Binding-site contacts:
Ligand atom C1 contacts residue LEU118 of chain 1.C at 4.0 Å (hydrophobic).
Ligand atom C14 contacts residue MET70 of chain 1.C at 4.1 Å (hydrophobic).
Ligand atom O12 contacts residue LEU114 of chain 1.C at 3.6 Å.
Ligand atom C17 contacts residue TRP110 of chain 1.C at 4.0 Å (hydrophobic).
Ligand atom C23 contacts residue GLY248 of chain 1.C at 3.7 Å.
Ligand atom C16 contacts residue LEU252 of chain 1.C at 4.1 Å (hydrophobic).
Ligand atom C9 contacts residue GLU80 of chain 1.C at 3.3 Å.
Ligand atom O12 contacts residue GLU80 of chain 1.C at 2.5 Å (salt-bridge).
Ligand atom C23 contacts residue HIS251 of chain 1.C at 3.8 Å.
Ligand atom C22 contacts residue GLY248 of chain 1.C at 3.6 Å.
Ligand atom O5 contacts residue LEU73 of chain 1.C at 3.4 Å.
Ligand atom C11 contacts residue PHE131 of chain 1.C at 3.7 Å (hydrophobic).
Ligand atom C18 contacts residue ALA77 of chain 1.C at 3.8 Å (hydrophobic).
Ligand atom C14 contacts residue LEU73 of chain 1.C at 4.0 Å (hydrophobic).
Ligand atom C10 contacts residue PHE131 of chain 1.C at 4.0 Å (hydrophobic).
Ligand atom I19 contacts residue VAL260 of chain 1.C at 3.2 Å.
Ligand atom O5 contacts residue PHE131 of chain 1.C at 3.8 Å.
Ligand atom C10 contacts residue LEU76 of chain 1.C at 3.8 Å (hydrophobic).
Ligand atom C10 contacts residue GLU80 of chain 1.C at 3.3 Å.
Ligand atom C2 contacts residue PHE131 of chain 1.C at 4.1 Å (hydrophobic).
Ligand atom C22 contacts residue LEU252 of chain 1.C at 3.8 Å (hydrophobic).
Ligand atom C11 contacts residue LEU76 of chain 1.C at 4.0 Å (hydrophobic).
Ligand atom C17 contacts residue ALA77 of chain 1.C at 3.5 Å (hydrophobic).
Ligand atom C4 contacts residue LEU73 of chain 1.C at 4.1 Å (hydrophobic).
Ligand atom C15 contacts residue LEU252 of chain 1.C at 3.9 Å (hydrophobic).
Ligand atom O26 contacts residue MET148 of chain 1.C at 3.3 Å.
Ligand atom C6 contacts residue PHE131 of chain 1.C at 3.7 Å (hydrophobic).
Ligand atom C16 contacts residue ALA77 of chain 1.C at 3.7 Å (hydrophobic).
Ligand atom C1 contacts residue MET115 of chain 1.C at 3.7 Å (hydrophobic).
Ligand atom C14 contacts residue THR74 of chain 1.C at 4.0 Å.
Ligand atom C23 contacts residue ILE151 of chain 1.C at 4.0 Å (hydrophobic).
Ligand atom C24 contacts residue HIS251 of chain 1.C at 3.8 Å.
Ligand atom C21 contacts residue LEU111 of chain 1.C at 3.8 Å (hydrophobic).
Ligand atom O26 contacts residue HIS251 of chain 1.C at 3.1 Å (h-bond).
Ligand atom O12 contacts residue ARG121 of chain 1.C at 3.1 Å (salt-bridge).
Ligand atom C9 contacts residue ARG121 of chain 1.C at 3.9 Å.
Ligand atom C15 contacts residue THR74 of chain 1.C at 3.4 Å.
Ligand atom O26 contacts residue ILE151 of chain 1.C at 3.8 Å.
Ligand atom C11 contacts residue LEU73 of chain 1.C at 3.6 Å (hydrophobic).
Ligand atom C7 contacts residue PHE131 of chain 1.C at 3.8 Å (hydrophobic).

This protein binds this small molecule.
Small molecule (SMILES): CC1=C(c2cccc(O)c2)[C@H](c2ccc(I)cc2)Oc2ccc(O)cc21

Sequence of chain 1.C:
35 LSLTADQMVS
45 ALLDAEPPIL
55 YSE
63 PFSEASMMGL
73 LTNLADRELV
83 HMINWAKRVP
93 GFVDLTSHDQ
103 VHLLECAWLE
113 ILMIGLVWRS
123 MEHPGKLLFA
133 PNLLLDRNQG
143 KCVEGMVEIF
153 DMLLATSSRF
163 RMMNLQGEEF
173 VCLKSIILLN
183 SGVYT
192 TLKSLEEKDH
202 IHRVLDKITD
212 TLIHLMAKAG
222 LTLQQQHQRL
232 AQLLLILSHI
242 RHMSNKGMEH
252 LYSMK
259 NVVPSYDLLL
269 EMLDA